Sequence of chain 1.A:
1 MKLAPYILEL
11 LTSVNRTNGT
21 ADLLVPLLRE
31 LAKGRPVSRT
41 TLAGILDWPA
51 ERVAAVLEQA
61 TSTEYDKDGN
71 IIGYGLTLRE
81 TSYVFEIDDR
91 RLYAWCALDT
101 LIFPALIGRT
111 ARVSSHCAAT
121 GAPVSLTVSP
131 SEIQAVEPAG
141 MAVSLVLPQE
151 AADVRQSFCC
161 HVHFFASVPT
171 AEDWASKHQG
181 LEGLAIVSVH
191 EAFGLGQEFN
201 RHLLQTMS

Binding-site contacts:
Ligand atom SN1 contacts residue ASP99 of chain 1.A at 2.4 Å.
Ligand atom SN1 contacts residue CYS96 of chain 1.A at 2.6 Å.
Ligand atom SN1 contacts residue PHE158 of chain 1.A at 4.3 Å.

The protein below binds the small molecule below.
Small molecule (SMILES): C[Sn](C)(Br)Br